Binding-site contacts:
Ligand atom C6 contacts residue TYR139 of chain 2.B at 3.4 Å (hydrophobic).
Ligand atom C7 contacts residue ASN226 of chain 2.B at 3.5 Å.
Ligand atom C10 contacts residue LYS242 of chain 2.B at 3.9 Å.
Ligand atom C7 contacts residue ALA227 of chain 2.B at 4.1 Å (hydrophobic).
Ligand atom C2 contacts residue GLN244 of chain 2.B at 4.0 Å.
Ligand atom C3 contacts residue TYR139 of chain 2.B at 3.4 Å (hydrophobic).
Ligand atom F contacts residue LYS242 of chain 2.B at 3.8 Å.
Ligand atom C7 contacts residue ASP241 of chain 2.B at 4.0 Å.
Ligand atom C3 contacts residue LYS228 of chain 2.B at 3.8 Å.
Ligand atom C6 contacts residue LYS228 of chain 2.B at 4.3 Å.
Ligand atom C2 contacts residue ASP241 of chain 2.B at 3.3 Å.
Ligand atom O contacts residue THR240 of chain 2.B at 4.1 Å.
Ligand atom C1 contacts residue GLN244 of chain 2.B at 3.8 Å.
Ligand atom C6 contacts residue LYS242 of chain 2.B at 3.8 Å.
Ligand atom C3 contacts residue THR240 of chain 2.B at 4.2 Å.
Ligand atom N2 contacts residue TYR139 of chain 2.B at 3.5 Å.
Ligand atom C contacts residue THR240 of chain 2.B at 4.4 Å.
Ligand atom C3 contacts residue ASP241 of chain 2.B at 4.5 Å.
Ligand atom C4 contacts residue THR240 of chain 2.B at 3.9 Å.
Ligand atom C8 contacts residue LYS242 of chain 2.B at 3.7 Å.
Ligand atom N2 contacts residue ASP241 of chain 2.B at 3.9 Å.
Ligand atom C4 contacts residue LYS228 of chain 2.B at 4.0 Å.
Ligand atom F contacts residue ASN226 of chain 2.B at 2.8 Å.
Ligand atom C7 contacts residue TYR139 of chain 2.B at 3.6 Å (hydrophobic).
Ligand atom C6 contacts residue ALA227 of chain 2.B at 4.3 Å (hydrophobic).
Ligand atom C5 contacts residue LYS242 of chain 2.B at 4.0 Å.
Ligand atom C7 contacts residue THR240 of chain 2.B at 4.4 Å.
Ligand atom C5 contacts residue ASP241 of chain 2.B at 3.8 Å.
Ligand atom C6 contacts residue THR240 of chain 2.B at 3.7 Å.
Ligand atom C10 contacts residue TYR139 of chain 2.B at 3.3 Å (hydrophobic).
Ligand atom C5 contacts residue TYR139 of chain 2.B at 3.2 Å (hydrophobic).
Ligand atom O contacts residue LYS228 of chain 2.B at 4.4 Å.
Ligand atom C8 contacts residue ASN226 of chain 2.B at 4.0 Å.
Ligand atom C6 contacts residue ASP241 of chain 2.B at 3.6 Å.
Ligand atom C9 contacts residue LYS242 of chain 2.B at 3.8 Å.
Ligand atom C9 contacts residue TYR139 of chain 2.B at 3.8 Å (hydrophobic).
Ligand atom C8 contacts residue TYR139 of chain 2.B at 3.9 Å (hydrophobic).
Ligand atom C6 contacts residue ASN226 of chain 2.B at 4.4 Å.
Ligand atom N contacts residue GLN244 of chain 2.B at 4.3 Å.
Ligand atom C7 contacts residue LYS242 of chain 2.B at 3.8 Å.

A small-molecule ligand and the protein it binds are described below.
Small molecule (SMILES): NC(=O)N1CCN(c2ccc(F)cc2)CC1

Sequence of chain 2.B:
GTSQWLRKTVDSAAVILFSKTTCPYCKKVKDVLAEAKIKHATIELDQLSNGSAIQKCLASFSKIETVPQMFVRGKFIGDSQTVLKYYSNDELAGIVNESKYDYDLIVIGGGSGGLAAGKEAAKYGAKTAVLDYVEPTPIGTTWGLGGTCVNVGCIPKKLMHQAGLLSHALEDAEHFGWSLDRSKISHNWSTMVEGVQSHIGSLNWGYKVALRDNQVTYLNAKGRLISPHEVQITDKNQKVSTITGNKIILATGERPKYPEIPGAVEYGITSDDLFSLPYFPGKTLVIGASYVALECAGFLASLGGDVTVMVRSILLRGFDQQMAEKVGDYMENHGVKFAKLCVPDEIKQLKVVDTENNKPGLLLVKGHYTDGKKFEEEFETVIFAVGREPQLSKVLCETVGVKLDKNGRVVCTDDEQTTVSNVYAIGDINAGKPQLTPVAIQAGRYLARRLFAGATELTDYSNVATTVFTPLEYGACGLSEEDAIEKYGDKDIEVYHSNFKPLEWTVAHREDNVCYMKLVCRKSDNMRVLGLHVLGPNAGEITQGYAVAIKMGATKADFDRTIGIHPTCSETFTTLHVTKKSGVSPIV